Sequence of chain 1.A:
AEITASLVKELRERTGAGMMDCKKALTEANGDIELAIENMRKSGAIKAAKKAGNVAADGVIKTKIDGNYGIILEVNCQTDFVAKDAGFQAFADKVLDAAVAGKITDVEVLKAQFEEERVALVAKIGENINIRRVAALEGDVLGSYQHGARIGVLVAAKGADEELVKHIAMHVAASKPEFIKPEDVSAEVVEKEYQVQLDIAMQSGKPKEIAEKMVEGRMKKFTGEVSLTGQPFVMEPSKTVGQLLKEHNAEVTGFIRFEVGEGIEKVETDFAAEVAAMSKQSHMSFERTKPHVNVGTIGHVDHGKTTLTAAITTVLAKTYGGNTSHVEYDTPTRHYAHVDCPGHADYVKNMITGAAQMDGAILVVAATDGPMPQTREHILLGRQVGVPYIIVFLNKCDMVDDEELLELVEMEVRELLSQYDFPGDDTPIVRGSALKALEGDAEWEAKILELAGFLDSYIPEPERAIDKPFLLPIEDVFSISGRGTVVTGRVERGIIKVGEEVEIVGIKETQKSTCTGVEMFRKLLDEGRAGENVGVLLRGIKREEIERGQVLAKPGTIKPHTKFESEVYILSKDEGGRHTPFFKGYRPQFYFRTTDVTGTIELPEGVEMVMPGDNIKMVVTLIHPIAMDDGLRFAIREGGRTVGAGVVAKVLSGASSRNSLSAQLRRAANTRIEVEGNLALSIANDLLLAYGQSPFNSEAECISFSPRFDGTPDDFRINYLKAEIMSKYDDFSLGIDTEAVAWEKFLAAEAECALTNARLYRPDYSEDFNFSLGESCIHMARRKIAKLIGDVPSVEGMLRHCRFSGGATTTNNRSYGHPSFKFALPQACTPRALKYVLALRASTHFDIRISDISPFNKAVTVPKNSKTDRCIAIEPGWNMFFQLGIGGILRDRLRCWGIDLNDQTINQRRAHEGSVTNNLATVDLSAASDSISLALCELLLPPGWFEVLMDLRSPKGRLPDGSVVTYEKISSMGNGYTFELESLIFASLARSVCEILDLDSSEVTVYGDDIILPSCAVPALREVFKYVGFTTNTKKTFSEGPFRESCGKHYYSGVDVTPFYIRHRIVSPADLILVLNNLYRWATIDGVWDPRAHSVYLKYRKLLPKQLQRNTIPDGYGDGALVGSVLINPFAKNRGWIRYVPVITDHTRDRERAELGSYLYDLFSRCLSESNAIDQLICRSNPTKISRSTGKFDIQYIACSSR

Binding-site contacts:
Ligand atom N1 contacts residue C7 of chain 1.B at 3.1 Å (h-bond).
Ligand atom N2 contacts residue C6 of chain 1.B at 3.0 Å (h-bond).
Ligand atom N1 contacts residue C3 of chain 1.B at 2.7 Å (h-bond).
Ligand atom O2' contacts residue ASN946 of chain 1.A at 3.2 Å (h-bond).
Ligand atom O3' contacts residue ASN946 of chain 1.A at 3.1 Å (h-bond).
Ligand atom C6 contacts residue A5 of chain 1.B at 3.4 Å.
Ligand atom N2 contacts residue GLY1018 of chain 1.A at 3.1 Å (h-bond).
Ligand atom O4' contacts residue TYR1051 of chain 1.A at 3.3 Å (h-bond).
Ligand atom O2' contacts residue GLY1018 of chain 1.A at 3.3 Å (h-bond).
Ligand atom N7 contacts residue ILE916 of chain 1.A at 3.2 Å.
Ligand atom O6 contacts residue C3 of chain 1.B at 3.0 Å (h-bond).
Ligand atom O2' contacts residue GLN1257 of chain 1.A at 3.3 Å (h-bond).
Ligand atom O6 contacts residue CH11 of chain 1.D at 3.1 Å (h-bond).
Ligand atom N1 contacts residue CH11 of chain 1.D at 2.9 Å (h-bond).
Ligand atom O2' contacts residue ARG935 of chain 1.A at 3.0 Å (salt-bridge).
Ligand atom C2 contacts residue C2 of chain 1.B at 3.2 Å.
Ligand atom N9 contacts residue ILE916 of chain 1.A at 3.0 Å.
Ligand atom C2 contacts residue A5 of chain 1.B at 3.2 Å.
Ligand atom O6 contacts residue C1 of chain 1.B at 2.9 Å (h-bond).
Ligand atom N3 contacts residue A5 of chain 1.B at 2.7 Å (h-bond).
Ligand atom C6 contacts residue C3 of chain 1.B at 3.3 Å.
Ligand atom OP1 contacts residue ARG847 of chain 1.A at 3.1 Å (salt-bridge).
Ligand atom N2 contacts residue C2 of chain 1.B at 2.9 Å (h-bond).
Ligand atom O2 contacts residue A5 of chain 1.B at 3.1 Å.
Ligand atom N1 contacts residue A5 of chain 1.B at 3.2 Å (h-bond).
Ligand atom N3 contacts residue A5 of chain 1.B at 3.3 Å.
Ligand atom N2 contacts residue C7 of chain 1.B at 2.5 Å (h-bond).
Ligand atom N1 contacts residue C2 of chain 1.B at 3.2 Å (h-bond).
Ligand atom N3 contacts residue GLY1018 of chain 1.A at 3.2 Å.
Ligand atom C8 contacts residue ILE916 of chain 1.A at 2.8 Å (hydrophobic).
Ligand atom N1 contacts residue C6 of chain 1.B at 3.2 Å (h-bond).
Ligand atom N1 contacts residue C1 of chain 1.B at 3.2 Å (h-bond).
Ligand atom O4 contacts residue A5 of chain 1.B at 3.4 Å (h-bond).
Ligand atom N2 contacts residue CH11 of chain 1.D at 2.7 Å (h-bond).
Ligand atom N2 contacts residue C3 of chain 1.B at 2.9 Å (h-bond).
Ligand atom OP1 contacts residue GLY851 of chain 1.A at 2.9 Å (h-bond).
Ligand atom O3' contacts residue GLN1257 of chain 1.A at 3.0 Å (h-bond).
Ligand atom O6 contacts residue C2 of chain 1.B at 3.4 Å (h-bond).
Ligand atom N1 contacts residue U4 of chain 1.B at 3.3 Å (h-bond).
Ligand atom C2 contacts residue CH11 of chain 1.D at 3.3 Å.

A protein and the small-molecule ligand that binds it are described below.
Small molecule (SMILES): Nc1nc(=O)c2ncn([C@@H]3O[C@H](CO[P](=O)(O)O[C@H]4[C@@H](O)[C@H](n5cnc6c(=O)nc(N)[nH]c65)O[C@@H]4CO[P](=O)(O)O[C@H]4[C@@H](O)[C@H](n5cnc6c(=O)nc(N)[nH]c65)O[C@@H]4CO[P](=O)(O)O[C@H]4[C@@H](O)[C@H](n5cnc6c(N)ncnc65)O[C@@H]4CO[P](=O)(O)O[C@H]4[C@@H](O)[C@H](n5ccc(=O)[nH]c5=O)O[C@@H]4CO[P](=O)(O)O[C@H]4[C@@H](O)[C@H](n5cnc6c(=O)nc(N)[nH]c65)O[C@@H]4CO[P](=O)(O)O[C@H]4[C@@H](O)[C@H](n5cnc6c(=O)nc(N)[nH]c65)O[C@@H]4CO[P](=O)(O)O[C@H]4[C@@H](O)[C@H](n5cnc6c(=O)nc(N)[nH]c65)O[C@@H]4CO)[C@@H](O)[C@H]3O)c2[nH]1